Sequence of chain 1.C:
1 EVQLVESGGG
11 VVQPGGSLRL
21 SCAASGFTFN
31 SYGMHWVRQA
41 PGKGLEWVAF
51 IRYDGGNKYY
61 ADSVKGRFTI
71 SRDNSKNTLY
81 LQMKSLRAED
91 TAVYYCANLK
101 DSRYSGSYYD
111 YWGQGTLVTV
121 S

Sequence of chain 1.A:
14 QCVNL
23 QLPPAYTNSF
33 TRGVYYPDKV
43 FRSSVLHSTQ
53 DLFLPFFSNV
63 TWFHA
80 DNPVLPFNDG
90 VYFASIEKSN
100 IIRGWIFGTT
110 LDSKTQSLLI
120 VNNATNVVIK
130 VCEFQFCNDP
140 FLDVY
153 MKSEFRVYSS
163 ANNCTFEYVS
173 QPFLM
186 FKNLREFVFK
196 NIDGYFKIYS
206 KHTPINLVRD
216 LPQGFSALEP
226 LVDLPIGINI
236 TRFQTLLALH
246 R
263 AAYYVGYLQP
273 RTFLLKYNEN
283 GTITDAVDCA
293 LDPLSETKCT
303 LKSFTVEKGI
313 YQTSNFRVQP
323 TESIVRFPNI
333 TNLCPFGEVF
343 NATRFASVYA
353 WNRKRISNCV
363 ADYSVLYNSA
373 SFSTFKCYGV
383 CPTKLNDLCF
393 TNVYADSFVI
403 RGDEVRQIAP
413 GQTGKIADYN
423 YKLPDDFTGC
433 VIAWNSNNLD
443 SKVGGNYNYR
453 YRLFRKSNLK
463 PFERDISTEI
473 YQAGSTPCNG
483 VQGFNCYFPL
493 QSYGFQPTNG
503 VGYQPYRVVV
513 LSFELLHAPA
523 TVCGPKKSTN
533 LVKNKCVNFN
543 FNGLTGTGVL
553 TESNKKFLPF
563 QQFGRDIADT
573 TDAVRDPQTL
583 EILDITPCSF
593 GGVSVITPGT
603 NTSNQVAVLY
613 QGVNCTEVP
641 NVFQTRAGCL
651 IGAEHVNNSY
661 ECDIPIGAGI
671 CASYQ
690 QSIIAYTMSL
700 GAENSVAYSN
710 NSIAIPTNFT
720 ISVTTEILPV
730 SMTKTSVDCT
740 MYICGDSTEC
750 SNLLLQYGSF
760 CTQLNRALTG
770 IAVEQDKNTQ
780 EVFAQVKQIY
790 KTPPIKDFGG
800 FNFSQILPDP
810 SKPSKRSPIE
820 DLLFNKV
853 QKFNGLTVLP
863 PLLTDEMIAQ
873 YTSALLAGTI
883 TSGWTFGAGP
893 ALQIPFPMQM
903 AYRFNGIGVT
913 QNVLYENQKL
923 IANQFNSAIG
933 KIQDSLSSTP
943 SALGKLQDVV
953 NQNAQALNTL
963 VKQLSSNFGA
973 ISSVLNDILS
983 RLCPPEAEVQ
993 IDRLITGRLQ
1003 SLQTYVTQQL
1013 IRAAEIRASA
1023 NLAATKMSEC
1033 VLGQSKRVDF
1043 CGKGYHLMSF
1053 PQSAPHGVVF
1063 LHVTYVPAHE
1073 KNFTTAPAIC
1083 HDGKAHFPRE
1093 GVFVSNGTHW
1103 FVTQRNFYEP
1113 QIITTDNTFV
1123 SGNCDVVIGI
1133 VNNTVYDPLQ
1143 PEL

A protein and the small-molecule ligand that binds it are described below.
Small molecule (SMILES): CC(=O)N[C@@H]1[C@@H](O)[C@H](O)[C@@H](CO)O[C@H]1O

Binding-site contacts:
Ligand atom C3 contacts residue ASN61 of chain 1.A at 3.8 Å.
Ligand atom O7 contacts residue ASN61 of chain 1.A at 3.2 Å (h-bond).
Ligand atom C7 contacts residue ASN61 of chain 1.A at 3.3 Å.
Ligand atom N2 contacts residue ASN61 of chain 1.A at 2.9 Å (h-bond).
Ligand atom C2 contacts residue SER75 of chain 1.C at 4.4 Å.
Ligand atom C8 contacts residue PHE59 of chain 1.A at 4.2 Å (hydrophobic).
Ligand atom C1 contacts residue ASN61 of chain 1.A at 1.5 Å.
Ligand atom O7 contacts residue SER75 of chain 1.C at 4.0 Å.
Ligand atom C8 contacts residue ASN61 of chain 1.A at 4.4 Å.
Ligand atom C4 contacts residue SER75 of chain 1.C at 4.5 Å.
Ligand atom O7 contacts residue ASN74 of chain 1.C at 4.2 Å.
Ligand atom C5 contacts residue ASN61 of chain 1.A at 3.7 Å.
Ligand atom C8 contacts residue SER60 of chain 1.A at 4.3 Å.
Ligand atom C2 contacts residue ASN61 of chain 1.A at 2.5 Å.
Ligand atom O3 contacts residue SER75 of chain 1.C at 3.7 Å.
Ligand atom C4 contacts residue ASN61 of chain 1.A at 4.3 Å.
Ligand atom O5 contacts residue ASN61 of chain 1.A at 2.4 Å (h-bond).